Sequence of chain 1.A:
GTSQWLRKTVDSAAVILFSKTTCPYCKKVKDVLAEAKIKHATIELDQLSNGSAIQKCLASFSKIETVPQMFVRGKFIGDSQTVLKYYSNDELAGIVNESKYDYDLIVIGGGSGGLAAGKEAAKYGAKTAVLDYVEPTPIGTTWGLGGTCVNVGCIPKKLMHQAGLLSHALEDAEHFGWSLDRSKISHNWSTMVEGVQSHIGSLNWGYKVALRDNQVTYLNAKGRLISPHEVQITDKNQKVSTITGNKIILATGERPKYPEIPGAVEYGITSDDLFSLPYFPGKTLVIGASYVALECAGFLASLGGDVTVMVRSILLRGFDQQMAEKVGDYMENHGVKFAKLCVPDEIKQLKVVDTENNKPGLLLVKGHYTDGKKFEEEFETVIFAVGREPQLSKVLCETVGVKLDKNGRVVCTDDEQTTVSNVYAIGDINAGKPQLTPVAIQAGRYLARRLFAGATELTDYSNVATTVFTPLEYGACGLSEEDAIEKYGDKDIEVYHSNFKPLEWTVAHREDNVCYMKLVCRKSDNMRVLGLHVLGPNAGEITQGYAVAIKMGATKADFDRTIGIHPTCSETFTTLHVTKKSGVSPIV

This small molecule binds to this protein.
Small molecule (SMILES): Nc1cccc2nsnc12

Binding-site contacts:
Ligand atom C5 contacts residue GLY333 of chain 1.A at 4.2 Å.
Ligand atom C4 contacts residue LYS345 of chain 1.A at 3.6 Å.
Ligand atom C6 contacts residue GLU337 of chain 1.A at 3.8 Å.
Ligand atom N7 contacts residue GLU330 of chain 1.A at 3.1 Å (salt-bridge).
Ligand atom C1 contacts residue ASP334 of chain 1.A at 3.7 Å.
Ligand atom S8 contacts residue GLU330 of chain 1.A at 4.1 Å.
Ligand atom C6 contacts residue ASP334 of chain 1.A at 3.7 Å.
Ligand atom S8 contacts residue LEU320 of chain 1.A at 4.0 Å.
Ligand atom S8 contacts residue SER318 of chain 1.A at 3.8 Å.
Ligand atom C1 contacts residue LEU320 of chain 1.A at 3.9 Å (hydrophobic).
Ligand atom N9 contacts residue SER318 of chain 1.A at 4.2 Å.
Ligand atom C4 contacts residue LEU320 of chain 1.A at 4.0 Å (hydrophobic).
Ligand atom C6 contacts residue LEU320 of chain 1.A at 4.1 Å (hydrophobic).
Ligand atom C5 contacts residue LEU320 of chain 1.A at 4.1 Å (hydrophobic).
Ligand atom C4 contacts residue PHE343 of chain 1.A at 3.3 Å (hydrophobic).
Ligand atom N10 contacts residue GLU330 of chain 1.A at 3.1 Å (salt-bridge).
Ligand atom N9 contacts residue LYS345 of chain 1.A at 4.4 Å.
Ligand atom C6 contacts residue GLY333 of chain 1.A at 3.5 Å.
Ligand atom N9 contacts residue LEU320 of chain 1.A at 3.7 Å.
Ligand atom N7 contacts residue LEU320 of chain 1.A at 4.0 Å.
Ligand atom C5 contacts residue GLU337 of chain 1.A at 3.8 Å.
Ligand atom C1 contacts residue GLY333 of chain 1.A at 4.4 Å.
Ligand atom C5 contacts residue PHE343 of chain 1.A at 3.4 Å (hydrophobic).
Ligand atom C3 contacts residue LYS345 of chain 1.A at 4.2 Å.
Ligand atom S8 contacts residue ILE319 of chain 1.A at 4.0 Å.
Ligand atom C6 contacts residue LYS345 of chain 1.A at 4.3 Å.
Ligand atom C2 contacts residue GLU330 of chain 1.A at 4.2 Å.
Ligand atom C2 contacts residue LEU320 of chain 1.A at 3.7 Å (hydrophobic).
Ligand atom N10 contacts residue ASP334 of chain 1.A at 2.9 Å (salt-bridge).
Ligand atom C1 contacts residue GLU330 of chain 1.A at 4.2 Å.
Ligand atom C5 contacts residue LYS345 of chain 1.A at 3.6 Å.
Ligand atom N9 contacts residue VAL316 of chain 1.A at 3.9 Å.
Ligand atom C3 contacts residue LEU320 of chain 1.A at 3.6 Å (hydrophobic).